Sequence of chain 1.A:
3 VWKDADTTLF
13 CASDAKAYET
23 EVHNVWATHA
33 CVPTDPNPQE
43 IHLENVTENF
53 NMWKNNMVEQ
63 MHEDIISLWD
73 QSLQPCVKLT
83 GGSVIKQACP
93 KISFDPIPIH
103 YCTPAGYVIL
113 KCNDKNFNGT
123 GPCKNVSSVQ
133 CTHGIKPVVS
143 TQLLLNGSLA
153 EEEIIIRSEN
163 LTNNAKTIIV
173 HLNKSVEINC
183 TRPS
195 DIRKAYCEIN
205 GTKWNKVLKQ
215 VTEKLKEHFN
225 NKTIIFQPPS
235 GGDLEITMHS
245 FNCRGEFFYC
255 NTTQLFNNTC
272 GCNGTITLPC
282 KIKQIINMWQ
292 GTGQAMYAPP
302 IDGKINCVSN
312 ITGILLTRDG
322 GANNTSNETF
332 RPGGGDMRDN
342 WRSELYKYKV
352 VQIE

Binding-site contacts:
Ligand atom C2 contacts residue ASN225 of chain 1.A at 2.4 Å.
Ligand atom C3 contacts residue ASN225 of chain 1.A at 3.8 Å.
Ligand atom O5 contacts residue ASN225 of chain 1.A at 2.3 Å (h-bond).
Ligand atom C5 contacts residue ASN225 of chain 1.A at 3.6 Å.
Ligand atom C4 contacts residue ASN225 of chain 1.A at 4.2 Å.
Ligand atom C7 contacts residue ASN224 of chain 1.A at 3.9 Å.
Ligand atom C1 contacts residue ASN225 of chain 1.A at 1.4 Å.
Ligand atom C7 contacts residue ASN225 of chain 1.A at 3.2 Å.
Ligand atom N2 contacts residue ASN225 of chain 1.A at 2.9 Å (h-bond).
Ligand atom C8 contacts residue ASN225 of chain 1.A at 4.4 Å.
Ligand atom C8 contacts residue ASN224 of chain 1.A at 3.1 Å.
Ligand atom O7 contacts residue ASN225 of chain 1.A at 3.2 Å (h-bond).
Ligand atom O7 contacts residue ASN224 of chain 1.A at 4.1 Å.

This small molecule binds to this protein.
Small molecule (SMILES): CC(=O)N[C@@H]1[C@@H](O)[C@H](O)[C@@H](CO)O[C@H]1O